Sequence of chain 2.A:
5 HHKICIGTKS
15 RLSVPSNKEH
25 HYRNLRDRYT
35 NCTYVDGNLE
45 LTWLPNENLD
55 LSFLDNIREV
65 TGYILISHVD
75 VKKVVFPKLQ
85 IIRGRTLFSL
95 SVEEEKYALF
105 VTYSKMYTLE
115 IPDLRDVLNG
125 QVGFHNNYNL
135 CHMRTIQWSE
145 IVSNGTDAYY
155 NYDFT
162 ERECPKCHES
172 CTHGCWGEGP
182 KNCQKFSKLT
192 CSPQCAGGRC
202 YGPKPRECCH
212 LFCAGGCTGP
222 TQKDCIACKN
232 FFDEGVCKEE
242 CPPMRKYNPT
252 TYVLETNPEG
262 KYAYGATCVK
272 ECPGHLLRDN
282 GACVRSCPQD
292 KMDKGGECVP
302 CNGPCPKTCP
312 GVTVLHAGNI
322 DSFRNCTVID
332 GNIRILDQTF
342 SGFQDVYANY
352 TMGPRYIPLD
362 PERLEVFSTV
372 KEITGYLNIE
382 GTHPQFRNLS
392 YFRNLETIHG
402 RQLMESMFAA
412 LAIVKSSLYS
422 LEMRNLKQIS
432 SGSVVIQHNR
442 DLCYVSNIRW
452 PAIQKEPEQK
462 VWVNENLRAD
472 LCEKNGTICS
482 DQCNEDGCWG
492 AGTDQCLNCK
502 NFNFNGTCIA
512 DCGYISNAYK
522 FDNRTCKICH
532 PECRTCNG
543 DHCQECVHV

Binding-site contacts:
Ligand atom C3 contacts residue ASN350 of chain 2.A at 3.6 Å.
Ligand atom C8 contacts residue ASN350 of chain 2.A at 4.1 Å.
Ligand atom O7 contacts residue ASN350 of chain 2.A at 3.4 Å (h-bond).
Ligand atom C4 contacts residue ASN350 of chain 2.A at 4.2 Å.
Ligand atom C1 contacts residue THR352 of chain 2.A at 4.1 Å.
Ligand atom N2 contacts residue ASN350 of chain 2.A at 2.5 Å (h-bond).
Ligand atom C8 contacts residue THR352 of chain 2.A at 3.8 Å.
Ligand atom C5 contacts residue TYR348 of chain 2.A at 3.9 Å (hydrophobic).
Ligand atom O5 contacts residue TYR348 of chain 2.A at 3.9 Å.
Ligand atom C5 contacts residue ASN350 of chain 2.A at 3.7 Å.
Ligand atom O6 contacts residue TYR348 of chain 2.A at 4.4 Å.
Ligand atom C2 contacts residue ASN350 of chain 2.A at 2.2 Å.
Ligand atom N2 contacts residue THR352 of chain 2.A at 4.1 Å.
Ligand atom C7 contacts residue THR352 of chain 2.A at 4.3 Å.
Ligand atom C1 contacts residue TYR348 of chain 2.A at 4.3 Å (hydrophobic).
Ligand atom O5 contacts residue ASN350 of chain 2.A at 2.4 Å (h-bond).
Ligand atom C7 contacts residue ASN350 of chain 2.A at 3.1 Å.
Ligand atom O7 contacts residue TYR348 of chain 2.A at 4.0 Å.
Ligand atom C1 contacts residue ASN350 of chain 2.A at 1.3 Å.

This protein binds this small molecule.
Small molecule (SMILES): CC(=O)N[C@H]1[C@H](O[C@H]2[C@H](O)[C@@H](NC(C)=O)CO[C@@H]2CO)O[C@H](CO)[C@@H](O[C@@H]2O[C@H](CO)[C@@H](O)[C@H](O)[C@@H]2O)[C@@H]1O